Binding-site contacts:
Ligand atom O5 contacts residue TYR135 of chain 2.D at 4.2 Å.
Ligand atom C5 contacts residue ASN118 of chain 2.D at 3.6 Å.
Ligand atom N2 contacts residue ASN118 of chain 2.D at 2.9 Å (h-bond).
Ligand atom O5 contacts residue ASN118 of chain 2.D at 2.4 Å (h-bond).
Ligand atom C8 contacts residue VAL104 of chain 2.D at 4.2 Å (hydrophobic).
Ligand atom C8 contacts residue ARG95 of chain 2.F at 4.4 Å.
Ligand atom C3 contacts residue ASN118 of chain 2.D at 3.8 Å.
Ligand atom C8 contacts residue ASN118 of chain 2.D at 4.3 Å.
Ligand atom C1 contacts residue ASN118 of chain 2.D at 1.4 Å.
Ligand atom C4 contacts residue ASN118 of chain 2.D at 4.2 Å.
Ligand atom C2 contacts residue ASN118 of chain 2.D at 2.5 Å.
Ligand atom O4 contacts residue TYR135 of chain 2.D at 4.5 Å.
Ligand atom O7 contacts residue TYR135 of chain 2.D at 4.0 Å.
Ligand atom C3 contacts residue TYR135 of chain 2.D at 3.9 Å (hydrophobic).
Ligand atom C2 contacts residue TYR135 of chain 2.D at 4.2 Å (hydrophobic).
Ligand atom N2 contacts residue TYR135 of chain 2.D at 4.2 Å.
Ligand atom C5 contacts residue TYR135 of chain 2.D at 4.1 Å (hydrophobic).
Ligand atom O6 contacts residue SER120 of chain 2.D at 4.5 Å.
Ligand atom O7 contacts residue VAL104 of chain 2.D at 4.3 Å.
Ligand atom O7 contacts residue ASN118 of chain 2.D at 2.9 Å (h-bond).
Ligand atom C7 contacts residue ASN118 of chain 2.D at 3.1 Å.
Ligand atom C8 contacts residue ASP290 of chain 2.D at 4.1 Å.
Ligand atom O6 contacts residue TYR135 of chain 2.D at 4.3 Å.
Ligand atom C8 contacts residue LEU137 of chain 2.D at 4.4 Å (hydrophobic).
Ligand atom C1 contacts residue TYR135 of chain 2.D at 3.8 Å (hydrophobic).

Sequence of chain 2.F:
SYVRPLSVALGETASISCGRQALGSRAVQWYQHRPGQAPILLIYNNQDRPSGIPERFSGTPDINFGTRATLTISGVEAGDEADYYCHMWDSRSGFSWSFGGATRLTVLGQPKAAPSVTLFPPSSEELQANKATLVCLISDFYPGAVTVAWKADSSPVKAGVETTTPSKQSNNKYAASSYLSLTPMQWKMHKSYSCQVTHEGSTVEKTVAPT

This protein binds this small molecule.
Small molecule (SMILES): CC(=O)N[C@H]1[C@H](O[C@H]2[C@H](O)[C@@H](NC(C)=O)CO[C@@H]2CO)O[C@H](CO)[C@@H](O[C@@H]2O[C@H](CO[C@H]3O[C@H](CO)[C@@H](O)[C@H](O)[C@@H]3O)[C@@H](O)[C@H](O[C@H]3O[C@H](CO)[C@@H](O)[C@H](O)[C@@H]3O)[C@@H]2O)[C@@H]1O

Sequence of chain 2.D:
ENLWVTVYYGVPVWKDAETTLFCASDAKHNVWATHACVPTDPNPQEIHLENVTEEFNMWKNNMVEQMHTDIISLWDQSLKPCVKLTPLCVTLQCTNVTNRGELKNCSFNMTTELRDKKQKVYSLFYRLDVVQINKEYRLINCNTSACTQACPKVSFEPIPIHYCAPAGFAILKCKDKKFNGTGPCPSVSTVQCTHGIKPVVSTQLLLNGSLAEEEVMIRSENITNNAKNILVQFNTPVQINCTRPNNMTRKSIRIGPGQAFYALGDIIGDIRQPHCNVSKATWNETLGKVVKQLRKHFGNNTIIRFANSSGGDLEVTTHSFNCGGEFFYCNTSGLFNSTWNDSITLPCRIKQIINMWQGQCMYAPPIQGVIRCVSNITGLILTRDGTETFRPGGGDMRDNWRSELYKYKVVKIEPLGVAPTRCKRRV